Sequence of chain 1.J:
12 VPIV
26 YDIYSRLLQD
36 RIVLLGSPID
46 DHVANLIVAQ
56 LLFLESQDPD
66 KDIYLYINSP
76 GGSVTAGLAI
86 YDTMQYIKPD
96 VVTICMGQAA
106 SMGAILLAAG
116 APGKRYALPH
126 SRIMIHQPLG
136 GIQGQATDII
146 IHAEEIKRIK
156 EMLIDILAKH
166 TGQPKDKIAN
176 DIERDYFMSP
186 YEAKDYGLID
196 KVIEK

Binding-site contacts:
Ligand atom C42 contacts residue ILE151 of chain 1.J at 3.8 Å (hydrophobic).
Ligand atom C9 contacts residue GLY77 of chain 1.J at 3.1 Å.
Ligand atom C7 contacts residue LEU134 of chain 1.J at 3.6 Å (hydrophobic).
Ligand atom C7 contacts residue SER106 of chain 1.J at 3.6 Å.
Ligand atom C42 contacts residue ILE154 of chain 1.J at 3.4 Å (hydrophobic).
Ligand atom C23 contacts residue ILE154 of chain 1.J at 3.8 Å (hydrophobic).
Ligand atom C11 contacts residue LEU134 of chain 1.J at 3.9 Å (hydrophobic).
Ligand atom C1 contacts residue SER106 of chain 1.J at 1.3 Å.
Ligand atom C18 contacts residue VAL79 of chain 1.J at 3.8 Å (hydrophobic).
Ligand atom O3 contacts residue SER106 of chain 1.J at 2.3 Å (h-bond).
Ligand atom O19 contacts residue SER78 of chain 1.J at 3.4 Å.
Ligand atom N13 contacts residue GLY77 of chain 1.J at 3.0 Å (h-bond).
Ligand atom O10 contacts residue VAL79 of chain 1.J at 3.4 Å.
Ligand atom O10 contacts residue MET107 of chain 1.J at 3.7 Å.
Ligand atom C11 contacts residue VAL79 of chain 1.J at 3.7 Å (hydrophobic).
Ligand atom C9 contacts residue SER106 of chain 1.J at 3.4 Å.
Ligand atom N20 contacts residue LEU134 of chain 1.J at 2.9 Å (h-bond).
Ligand atom C5 contacts residue SER106 of chain 1.J at 3.2 Å.
Ligand atom C4 contacts residue SER106 of chain 1.J at 2.4 Å.
Ligand atom C11 contacts residue GLY77 of chain 1.J at 3.5 Å.
Ligand atom O3 contacts residue GLY77 of chain 1.J at 3.0 Å (h-bond).
Ligand atom C14 contacts residue LEU134 of chain 1.J at 3.3 Å (hydrophobic).
Ligand atom C23 contacts residue VAL79 of chain 1.J at 3.7 Å (hydrophobic).
Ligand atom O10 contacts residue SER106 of chain 1.J at 3.3 Å (h-bond).
Ligand atom O19 contacts residue VAL79 of chain 1.J at 2.9 Å (h-bond).
Ligand atom C7 contacts residue HIS131 of chain 1.J at 3.0 Å.
Ligand atom O12 contacts residue PRO133 of chain 1.J at 3.2 Å.
Ligand atom C1 contacts residue HIS131 of chain 1.J at 3.7 Å.
Ligand atom C42 contacts residue PRO133 of chain 1.J at 3.5 Å (hydrophobic).
Ligand atom C22 contacts residue LEU134 of chain 1.J at 3.7 Å (hydrophobic).
Ligand atom C21 contacts residue LEU134 of chain 1.J at 3.9 Å (hydrophobic).
Ligand atom C6 contacts residue GLY77 of chain 1.J at 3.2 Å.
Ligand atom O3 contacts residue GLY76 of chain 1.J at 3.5 Å.
Ligand atom C5 contacts residue HIS131 of chain 1.J at 3.8 Å.
Ligand atom C4 contacts residue HIS131 of chain 1.J at 3.5 Å.
Ligand atom O12 contacts residue VAL79 of chain 1.J at 3.9 Å.
Ligand atom O3 contacts residue MET107 of chain 1.J at 2.9 Å (h-bond).
Ligand atom C18 contacts residue LEU134 of chain 1.J at 3.6 Å (hydrophobic).
Ligand atom C1 contacts residue MET107 of chain 1.J at 3.4 Å (hydrophobic).
Ligand atom O12 contacts residue LEU134 of chain 1.J at 2.7 Å (h-bond).

Sequence of chain 1.K:
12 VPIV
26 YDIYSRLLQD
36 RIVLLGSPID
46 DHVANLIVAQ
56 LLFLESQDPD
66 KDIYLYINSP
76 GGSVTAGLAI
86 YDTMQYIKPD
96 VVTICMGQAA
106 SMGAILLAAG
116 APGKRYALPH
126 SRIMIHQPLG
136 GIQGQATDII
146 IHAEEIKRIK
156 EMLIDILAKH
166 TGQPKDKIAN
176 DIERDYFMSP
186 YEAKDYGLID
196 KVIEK

A small-molecule ligand and the protein it binds are described below.
Small molecule (SMILES): CC[C@H](C)[C@H](NC(=O)[C@@H](NC(=O)[C@H](O)[C@@H](C=O)C(C)C)C(C)C)C(=O)O